The protein below binds the small molecule below.
Small molecule (SMILES): CCCC(=O)CC(=O)N[C@H]1CCOC1=O

Sequence of chain 1.A:
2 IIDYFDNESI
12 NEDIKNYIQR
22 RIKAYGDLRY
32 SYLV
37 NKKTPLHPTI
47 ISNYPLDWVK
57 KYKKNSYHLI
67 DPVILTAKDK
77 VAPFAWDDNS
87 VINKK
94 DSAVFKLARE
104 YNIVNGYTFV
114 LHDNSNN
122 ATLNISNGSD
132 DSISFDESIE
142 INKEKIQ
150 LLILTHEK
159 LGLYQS

Binding-site contacts:
Ligand atom C11 contacts residue LEU34 of chain 1.A at 3.8 Å (hydrophobic).
Ligand atom O9 contacts residue TYR50 of chain 1.A at 2.8 Å (h-bond).
Ligand atom O6 contacts residue ILE106 of chain 1.A at 4.0 Å.
Ligand atom C5 contacts residue ASP67 of chain 1.A at 3.6 Å.
Ligand atom C5 contacts residue VAL69 of chain 1.A at 3.9 Å (hydrophobic).
Ligand atom OAP contacts residue ILE106 of chain 1.A at 3.7 Å.
Ligand atom O9 contacts residue TRP82 of chain 1.A at 4.0 Å.
Ligand atom C14 contacts residue TYR50 of chain 1.A at 3.9 Å (hydrophobic).
Ligand atom C4 contacts residue PHE98 of chain 1.A at 3.5 Å (hydrophobic).
Ligand atom C8 contacts residue TYR50 of chain 1.A at 4.0 Å (hydrophobic).
Ligand atom C1 contacts residue ASP67 of chain 1.A at 3.8 Å.
Ligand atom O6 contacts residue TRP54 of chain 1.A at 3.0 Å (h-bond).
Ligand atom C10 contacts residue TYR58 of chain 1.A at 3.7 Å (hydrophobic).
Ligand atom C8 contacts residue ASP67 of chain 1.A at 3.5 Å.
Ligand atom C10 contacts residue ILE70 of chain 1.A at 4.0 Å (hydrophobic).
Ligand atom O12 contacts residue SER32 of chain 1.A at 2.8 Å (h-bond).
Ligand atom C8 contacts residue ASN125 of chain 1.A at 4.0 Å.
Ligand atom C15 contacts residue TYR58 of chain 1.A at 3.7 Å (hydrophobic).
Ligand atom C4 contacts residue ALA101 of chain 1.A at 4.0 Å (hydrophobic).
Ligand atom O12 contacts residue LEU34 of chain 1.A at 3.5 Å.
Ligand atom OAP contacts residue ALA101 of chain 1.A at 3.2 Å.
Ligand atom C14 contacts residue SER32 of chain 1.A at 3.4 Å.
Ligand atom C13 contacts residue TYR50 of chain 1.A at 4.0 Å (hydrophobic).
Ligand atom C8 contacts residue VAL69 of chain 1.A at 3.9 Å (hydrophobic).
Ligand atom C13 contacts residue TYR58 of chain 1.A at 3.5 Å (hydrophobic).
Ligand atom C11 contacts residue TYR58 of chain 1.A at 4.0 Å (hydrophobic).
Ligand atom C11 contacts residue ASN125 of chain 1.A at 3.8 Å.
Ligand atom N7 contacts residue VAL69 of chain 1.A at 3.6 Å.
Ligand atom O12 contacts residue ASN125 of chain 1.A at 3.2 Å (h-bond).
Ligand atom C5 contacts residue PHE98 of chain 1.A at 3.6 Å (hydrophobic).
Ligand atom O9 contacts residue ASN125 of chain 1.A at 3.3 Å.
Ligand atom C1 contacts residue TRP82 of chain 1.A at 3.8 Å (hydrophobic).
Ligand atom C11 contacts residue SER32 of chain 1.A at 3.8 Å.
Ligand atom O6 contacts residue TYR50 of chain 1.A at 3.5 Å.
Ligand atom C10 contacts residue ASN125 of chain 1.A at 3.6 Å.
Ligand atom C4 contacts residue TRP82 of chain 1.A at 3.9 Å (hydrophobic).
Ligand atom C10 contacts residue ASP67 of chain 1.A at 3.5 Å.
Ligand atom C15 contacts residue TYR50 of chain 1.A at 3.8 Å (hydrophobic).
Ligand atom C2 contacts residue ILE106 of chain 1.A at 3.9 Å (hydrophobic).
Ligand atom N7 contacts residue ASP67 of chain 1.A at 2.8 Å (salt-bridge).